The protein below binds the small molecule below.
Small molecule (SMILES): OC[C@H]1O[C@H](O)[C@@H](O)[C@@H](O)[C@@H]1O

Sequence of chain 1.C:
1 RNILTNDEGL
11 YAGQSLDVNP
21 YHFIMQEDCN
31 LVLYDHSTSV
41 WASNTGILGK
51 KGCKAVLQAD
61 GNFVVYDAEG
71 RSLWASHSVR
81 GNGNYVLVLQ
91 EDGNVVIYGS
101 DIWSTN

Binding-site contacts:
Ligand atom C5 contacts residue VAL64 of chain 1.C at 4.5 Å (hydrophobic).
Ligand atom C6 contacts residue ALA75 of chain 1.C at 3.5 Å (hydrophobic).
Ligand atom O5 contacts residue ASN62 of chain 1.C at 2.9 Å (h-bond).
Ligand atom O3 contacts residue ASP60 of chain 1.C at 4.0 Å.
Ligand atom O6 contacts residue HIS77 of chain 1.C at 3.4 Å (h-bond).
Ligand atom C2 contacts residue ASP60 of chain 1.C at 4.0 Å.
Ligand atom C6 contacts residue ASN62 of chain 1.C at 3.9 Å.
Ligand atom O2 contacts residue ASP60 of chain 1.C at 3.2 Å (salt-bridge).
Ligand atom C5 contacts residue ALA75 of chain 1.C at 4.5 Å (hydrophobic).
Ligand atom C4 contacts residue VAL64 of chain 1.C at 3.9 Å (hydrophobic).
Ligand atom O4 contacts residue GLN58 of chain 1.C at 3.9 Å.
Ligand atom O4 contacts residue TYR66 of chain 1.C at 2.8 Å (h-bond).
Ligand atom C3 contacts residue GLN58 of chain 1.C at 4.0 Å.
Ligand atom O5 contacts residue ALA75 of chain 1.C at 4.2 Å.
Ligand atom C1 contacts residue ASN62 of chain 1.C at 3.4 Å.
Ligand atom O2 contacts residue GLN58 of chain 1.C at 3.6 Å.
Ligand atom O3 contacts residue TYR66 of chain 1.C at 4.4 Å.
Ligand atom O2 contacts residue ASN62 of chain 1.C at 2.7 Å (h-bond).
Ligand atom C6 contacts residue SER72 of chain 1.C at 4.0 Å.
Ligand atom C4 contacts residue ASN62 of chain 1.C at 3.5 Å.
Ligand atom C4 contacts residue GLN58 of chain 1.C at 4.2 Å.
Ligand atom O3 contacts residue GLN58 of chain 1.C at 2.9 Å (h-bond).
Ligand atom C2 contacts residue GLN58 of chain 1.C at 4.4 Å.
Ligand atom O5 contacts residue HIS77 of chain 1.C at 4.1 Å.
Ligand atom O4 contacts residue VAL64 of chain 1.C at 4.2 Å.
Ligand atom O2 contacts residue VAL79 of chain 1.C at 4.0 Å.
Ligand atom O6 contacts residue ALA75 of chain 1.C at 3.4 Å.
Ligand atom C5 contacts residue ASN62 of chain 1.C at 3.6 Å.
Ligand atom C3 contacts residue ASN62 of chain 1.C at 4.1 Å.
Ligand atom C2 contacts residue ASN62 of chain 1.C at 3.5 Å.
Ligand atom C6 contacts residue VAL64 of chain 1.C at 4.0 Å (hydrophobic).
Ligand atom O6 contacts residue ASN62 of chain 1.C at 4.4 Å.
Ligand atom C4 contacts residue TYR66 of chain 1.C at 3.9 Å (hydrophobic).